Sequence of chain 3.A:
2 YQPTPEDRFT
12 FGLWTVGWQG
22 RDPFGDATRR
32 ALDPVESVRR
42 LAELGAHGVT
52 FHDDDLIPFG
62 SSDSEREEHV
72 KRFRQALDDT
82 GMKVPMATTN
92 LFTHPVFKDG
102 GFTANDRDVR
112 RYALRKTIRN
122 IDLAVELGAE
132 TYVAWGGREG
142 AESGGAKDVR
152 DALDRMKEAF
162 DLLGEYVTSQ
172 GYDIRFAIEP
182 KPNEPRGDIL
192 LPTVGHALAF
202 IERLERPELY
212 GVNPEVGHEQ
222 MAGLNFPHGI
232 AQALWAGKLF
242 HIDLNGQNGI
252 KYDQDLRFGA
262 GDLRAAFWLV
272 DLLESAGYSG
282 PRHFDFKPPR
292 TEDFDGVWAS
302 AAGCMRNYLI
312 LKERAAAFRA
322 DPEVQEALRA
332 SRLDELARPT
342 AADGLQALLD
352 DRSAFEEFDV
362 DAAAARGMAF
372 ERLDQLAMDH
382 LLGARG

A small-molecule ligand and the protein it binds are described below.
Small molecule (SMILES): O[C@@H]1[C@@H](O)[C@@H](O)OC[C@H]1O

Binding-site contacts:
Ligand atom O3 contacts residue GLU180 of chain 3.A at 2.5 Å (salt-bridge).
Ligand atom O5 contacts residue HIS53 of chain 3.A at 2.5 Å (h-bond).
Ligand atom C2 contacts residue TRP136 of chain 3.A at 3.8 Å (hydrophobic).
Ligand atom O3 contacts residue MG1 of chain 3.E at 1.5 Å.
Ligand atom O1 contacts residue XLS1 of chain 3.C at 2.5 Å (h-bond).
Ligand atom C5 contacts residue TRP136 of chain 3.A at 3.7 Å (hydrophobic).
Ligand atom C1 contacts residue HIS53 of chain 3.A at 3.5 Å.
Ligand atom O1 contacts residue PHE93 of chain 3.A at 4.1 Å.
Ligand atom O2 contacts residue XLS1 of chain 3.C at 1.4 Å (h-bond).
Ligand atom O4 contacts residue GLU180 of chain 3.A at 2.7 Å (salt-bridge).
Ligand atom C2 contacts residue GLU180 of chain 3.A at 3.9 Å.
Ligand atom O5 contacts residue PHE93 of chain 3.A at 3.7 Å.
Ligand atom O2 contacts residue ASP286 of chain 3.A at 3.0 Å (salt-bridge).
Ligand atom C5 contacts residue HIS53 of chain 3.A at 3.1 Å.
Ligand atom O2 contacts residue MG1 of chain 3.E at 3.3 Å.
Ligand atom C1 contacts residue XLS1 of chain 3.C at 1.6 Å.
Ligand atom C1 contacts residue PHE93 of chain 3.A at 4.0 Å (hydrophobic).
Ligand atom C4 contacts residue MG1 of chain 3.E at 3.9 Å.
Ligand atom C4 contacts residue XLS1 of chain 3.C at 0.9 Å.
Ligand atom C3 contacts residue GLU180 of chain 3.A at 3.5 Å.
Ligand atom O5 contacts residue TRP136 of chain 3.A at 3.6 Å.
Ligand atom C2 contacts residue MG1 of chain 3.E at 3.5 Å.
Ligand atom O3 contacts residue XLS1 of chain 3.C at 1.3 Å (h-bond).
Ligand atom O5 contacts residue XLS1 of chain 3.C at 1.3 Å.
Ligand atom C3 contacts residue MG1 of chain 3.E at 2.9 Å.
Ligand atom C4 contacts residue TRP136 of chain 3.A at 3.8 Å (hydrophobic).
Ligand atom O1 contacts residue HIS53 of chain 3.A at 3.2 Å.
Ligand atom O1 contacts residue TRP15 of chain 3.A at 3.6 Å (h-bond).
Ligand atom C2 contacts residue XLS1 of chain 3.C at 0.2 Å.
Ligand atom C3 contacts residue ASP286 of chain 3.A at 3.3 Å.
Ligand atom C4 contacts residue GLU180 of chain 3.A at 3.0 Å.
Ligand atom O3 contacts residue GLU216 of chain 3.A at 3.5 Å (salt-bridge).
Ligand atom O4 contacts residue XLS1 of chain 3.C at 1.7 Å (h-bond).
Ligand atom C2 contacts residue ASP286 of chain 3.A at 3.8 Å.
Ligand atom C5 contacts residue XLS1 of chain 3.C at 0.7 Å.
Ligand atom O4 contacts residue VAL134 of chain 3.A at 3.4 Å.
Ligand atom C1 contacts residue TRP136 of chain 3.A at 3.6 Å (hydrophobic).
Ligand atom O3 contacts residue ASP286 of chain 3.A at 2.5 Å (salt-bridge).
Ligand atom C3 contacts residue XLS1 of chain 3.C at 1.1 Å.
Ligand atom O3 contacts residue ASP244 of chain 3.A at 3.3 Å (salt-bridge).